Sequence of chain 1.D:
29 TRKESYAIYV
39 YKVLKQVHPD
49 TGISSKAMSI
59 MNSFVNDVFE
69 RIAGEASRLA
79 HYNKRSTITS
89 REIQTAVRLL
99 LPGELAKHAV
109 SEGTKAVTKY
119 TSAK

Binding-site contacts:
Ligand atom CZ contacts residue GLU92 of chain 1.C at 2.9 Å.
Ligand atom OE2 contacts residue VAL45 of chain 1.D at 3.9 Å.
Ligand atom CG1 contacts residue GLU91 of chain 1.C at 3.2 Å.
Ligand atom C contacts residue ASN73 of chain 1.C at 3.8 Å.
Ligand atom CB contacts residue HIS106 of chain 1.D at 3.3 Å.
Ligand atom NZ contacts residue PRO109 of chain 1.C at 3.2 Å.
Ligand atom CE contacts residue ARG81 of chain 1.C at 3.4 Å.
Ligand atom CG contacts residue GLU92 of chain 1.C at 3.6 Å.
Ligand atom CG2 contacts residue ASN89 of chain 1.C at 3.2 Å.
Ligand atom NH2 contacts residue GLU92 of chain 1.C at 4.0 Å.
Ligand atom OG1 contacts residue ASP72 of chain 1.C at 3.7 Å.
Ligand atom O contacts residue ASP72 of chain 1.C at 2.7 Å (salt-bridge).
Ligand atom NZ contacts residue ARG81 of chain 1.C at 3.0 Å (salt-bridge).
Ligand atom CD contacts residue GLU61 of chain 1.C at 4.0 Å.
Ligand atom CB contacts residue HIS106 of chain 1.D at 3.5 Å.
Ligand atom CG1 contacts residue ALA69 of chain 1.C at 3.9 Å (hydrophobic).
Ligand atom NH1 contacts residue ASP90 of chain 1.C at 2.7 Å (salt-bridge).
Ligand atom CD1 contacts residue ASP90 of chain 1.C at 3.1 Å.
Ligand atom C contacts residue ASP72 of chain 1.C at 3.6 Å.
Ligand atom CG contacts residue ASN73 of chain 1.C at 3.7 Å.
Ligand atom CD contacts residue GLU92 of chain 1.C at 3.7 Å.
Ligand atom O contacts residue GLN44 of chain 1.D at 3.5 Å (h-bond).
Ligand atom NZ contacts residue ALA60 of chain 1.C at 2.7 Å (h-bond).
Ligand atom CG contacts residue HIS106 of chain 1.D at 3.6 Å.
Ligand atom O contacts residue ASN73 of chain 1.C at 3.0 Å (h-bond).
Ligand atom CG1 contacts residue ASP90 of chain 1.C at 3.8 Å.
Ligand atom CD1 contacts residue ASN89 of chain 1.C at 3.6 Å.
Ligand atom NH1 contacts residue GLU92 of chain 1.C at 2.7 Å (salt-bridge).
Ligand atom CE2 contacts residue GLU110 of chain 1.D at 3.0 Å.
Ligand atom N contacts residue ASN73 of chain 1.C at 3.7 Å.
Ligand atom CD1 contacts residue ALA69 of chain 1.C at 3.5 Å (hydrophobic).
Ligand atom CD contacts residue LEU85 of chain 1.C at 4.0 Å (hydrophobic).
Ligand atom CD1 contacts residue GLU91 of chain 1.C at 3.5 Å.
Ligand atom NE contacts residue GLU92 of chain 1.C at 2.6 Å (salt-bridge).
Ligand atom OE2 contacts residue GLU64 of chain 1.C at 4.0 Å.
Ligand atom CZ contacts residue GLU110 of chain 1.D at 3.3 Å.
Ligand atom OE1 contacts residue GLU102 of chain 1.D at 3.6 Å.
Ligand atom CA contacts residue ASP72 of chain 1.C at 3.8 Å.
Ligand atom CD contacts residue TYR57 of chain 1.C at 3.7 Å (hydrophobic).
Ligand atom NH2 contacts residue GLU61 of chain 1.C at 3.4 Å (salt-bridge).

This protein binds this small molecule.
Small molecule (SMILES): CC[C@H](C)[C@H](NC(=O)CNC(=O)[C@H](CCC(=O)O)NC(=O)[C@H](CO)NC(=O)[C@@H](NC(=O)[C@@H](NC(=O)[C@@H](NC(=O)[C@H](CCCCN)NC(=O)[C@H](CCCN=C(N)N)NC(=O)[C@@H](N)CCCN=C(N)N)[C@@H](C)CC)[C@@H](C)CC)[C@@H](C)O)C(=O)N[C@@H](CCC(=O)O)C(=O)N[C@@H](CCCN=C(N)N)C(=O)N[C@@H](CO)C(=O)N[C@@H](Cc1ccccc1)C(=O)N[C@@H](CCCCN)C(=O)N[C@@H](CC(N)=O)C(=O)N[C@@H](CCC(=O)O)C(=O)N[C@H](C=O)CC1=NC=NC1

Sequence of chain 1.E:
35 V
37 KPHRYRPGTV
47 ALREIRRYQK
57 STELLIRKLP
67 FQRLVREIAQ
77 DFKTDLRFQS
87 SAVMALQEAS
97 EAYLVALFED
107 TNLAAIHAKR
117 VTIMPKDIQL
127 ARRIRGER

Sequence of chain 1.C:
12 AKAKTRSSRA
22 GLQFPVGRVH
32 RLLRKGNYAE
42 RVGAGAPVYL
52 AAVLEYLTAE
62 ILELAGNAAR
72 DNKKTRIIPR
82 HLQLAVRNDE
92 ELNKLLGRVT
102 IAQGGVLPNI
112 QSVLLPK